Sequence of chain 1.F:
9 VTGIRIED

A protein and the small-molecule ligand that binds it are described below.
Small molecule (SMILES): CC(=O)N[C@H]1[C@H]([C@H](O)[C@H](O)CO)O[C@@](OC[C@H]2OC[C@H](NC(C)=O)[C@@H](O[C@@H]3O[C@H](CO)[C@H](O)[C@H](O[C@]4(C(=O)O)C[C@H](O)[C@@H](NC(C)=O)[C@H]([C@H](O)[C@H](O)CO)O4)[C@H]3O)[C@H]2O)(C(=O)O)C[C@@H]1O

Binding-site contacts:
Ligand atom C6 contacts residue TYR98 of chain 1.D at 3.3 Å (hydrophobic).
Ligand atom C1 contacts residue SER99 of chain 1.D at 3.7 Å.
Ligand atom O4 contacts residue THR10 of chain 1.F at 3.9 Å.
Ligand atom O4 contacts residue GLY105 of chain 1.E at 3.8 Å.
Ligand atom C9 contacts residue TYR98 of chain 1.D at 3.6 Å (hydrophobic).
Ligand atom O4 contacts residue TYR57 of chain 1.E at 3.7 Å.
Ligand atom C1 contacts residue THR10 of chain 1.F at 1.5 Å.
Ligand atom O9 contacts residue THR58 of chain 1.E at 3.9 Å.
Ligand atom C4 contacts residue GLY105 of chain 1.E at 3.6 Å.
Ligand atom C5 contacts residue TYR98 of chain 1.D at 3.6 Å (hydrophobic).
Ligand atom O5 contacts residue THR10 of chain 1.F at 2.4 Å (h-bond).
Ligand atom C8 contacts residue THR10 of chain 1.F at 4.0 Å.
Ligand atom O1A contacts residue THR100 of chain 1.D at 2.3 Å (h-bond).
Ligand atom C10 contacts residue THR58 of chain 1.E at 3.3 Å.
Ligand atom O10 contacts residue TYR38 of chain 1.D at 3.6 Å.
Ligand atom C7 contacts residue TYR98 of chain 1.D at 4.0 Å (hydrophobic).
Ligand atom C9 contacts residue SER99 of chain 1.D at 3.2 Å.
Ligand atom O10 contacts residue TYR98 of chain 1.D at 4.0 Å.
Ligand atom O9 contacts residue SER99 of chain 1.D at 3.5 Å (h-bond).
Ligand atom O10 contacts residue ASN31 of chain 1.D at 3.7 Å.
Ligand atom O1A contacts residue PRO106 of chain 1.E at 3.7 Å.
Ligand atom C11 contacts residue TYR59 of chain 1.E at 4.0 Å (hydrophobic).
Ligand atom C5 contacts residue THR10 of chain 1.F at 2.8 Å.
Ligand atom O1A contacts residue SER99 of chain 1.D at 3.1 Å.
Ligand atom O10 contacts residue TYR59 of chain 1.E at 4.0 Å.
Ligand atom O1B contacts residue THR100 of chain 1.D at 3.5 Å (h-bond).
Ligand atom C3 contacts residue THR10 of chain 1.F at 3.0 Å.
Ligand atom C10 contacts residue TYR98 of chain 1.D at 3.8 Å (hydrophobic).
Ligand atom C3 contacts residue PRO106 of chain 1.E at 3.9 Å (hydrophobic).
Ligand atom C11 contacts residue ASN31 of chain 1.D at 3.8 Å.
Ligand atom O1B contacts residue SER99 of chain 1.D at 3.9 Å.
Ligand atom N2 contacts residue THR10 of chain 1.F at 3.0 Å (h-bond).
Ligand atom O10 contacts residue THR58 of chain 1.E at 2.3 Å (h-bond).
Ligand atom C1 contacts residue THR100 of chain 1.D at 3.3 Å.
Ligand atom C4 contacts residue THR10 of chain 1.F at 3.5 Å.
Ligand atom O7 contacts residue THR10 of chain 1.F at 3.6 Å.
Ligand atom N5 contacts residue TYR98 of chain 1.D at 3.0 Å (h-bond).
Ligand atom C2 contacts residue THR10 of chain 1.F at 2.5 Å.
Ligand atom C3 contacts residue GLY105 of chain 1.E at 3.4 Å.
Ligand atom C7 contacts residue THR10 of chain 1.F at 3.4 Å.

Sequence of chain 1.D:
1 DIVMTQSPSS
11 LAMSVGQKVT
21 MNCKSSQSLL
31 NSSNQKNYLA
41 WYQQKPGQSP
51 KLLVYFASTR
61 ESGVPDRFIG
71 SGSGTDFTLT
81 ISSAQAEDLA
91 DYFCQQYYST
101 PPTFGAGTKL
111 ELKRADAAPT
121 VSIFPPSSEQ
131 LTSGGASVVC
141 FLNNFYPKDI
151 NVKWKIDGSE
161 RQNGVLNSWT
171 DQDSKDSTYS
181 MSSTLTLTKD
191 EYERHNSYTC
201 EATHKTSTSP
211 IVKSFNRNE

Sequence of chain 1.E:
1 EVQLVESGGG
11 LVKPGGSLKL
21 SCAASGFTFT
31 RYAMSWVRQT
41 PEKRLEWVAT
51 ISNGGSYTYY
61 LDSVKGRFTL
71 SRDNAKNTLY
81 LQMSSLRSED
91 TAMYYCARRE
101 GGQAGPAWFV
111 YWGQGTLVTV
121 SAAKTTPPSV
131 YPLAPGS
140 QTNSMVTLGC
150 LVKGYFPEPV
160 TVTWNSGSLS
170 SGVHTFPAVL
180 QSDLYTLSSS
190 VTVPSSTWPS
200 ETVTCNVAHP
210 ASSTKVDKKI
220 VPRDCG